The protein below binds the small molecule below.
Small molecule (SMILES): CSCC[C@@H](C=O)NC(=O)[C@H](CC(C)C)NC(=O)[C@H](CCCCN)NC(=O)[C@H](CCC(N)=O)NC(=O)[C@H](CCCN=C(N)N)NC(=O)[C@H](CCCCN)NC(=O)[C@@H](N)CCCN=C(N)N

Sequence of chain 1.A:
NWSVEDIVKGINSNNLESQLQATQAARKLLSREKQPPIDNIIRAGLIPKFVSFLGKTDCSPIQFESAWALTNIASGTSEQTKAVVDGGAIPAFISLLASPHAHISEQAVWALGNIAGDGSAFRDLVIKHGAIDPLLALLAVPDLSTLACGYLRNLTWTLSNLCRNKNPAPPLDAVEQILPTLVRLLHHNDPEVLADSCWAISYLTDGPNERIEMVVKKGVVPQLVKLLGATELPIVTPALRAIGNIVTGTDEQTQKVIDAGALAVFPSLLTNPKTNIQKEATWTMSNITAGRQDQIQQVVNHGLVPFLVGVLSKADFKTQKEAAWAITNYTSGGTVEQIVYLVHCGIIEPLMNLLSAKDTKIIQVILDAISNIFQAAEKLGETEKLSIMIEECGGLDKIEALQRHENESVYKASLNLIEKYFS

Binding-site contacts:
Ligand atom NZ contacts residue TRP73 of chain 1.A at 3.3 Å.
Ligand atom NH1 contacts residue ASN159 of chain 1.A at 3.6 Å.
Ligand atom CD contacts residue ALA79 of chain 1.A at 3.4 Å (hydrophobic).
Ligand atom O contacts residue ASN119 of chain 1.A at 2.9 Å (h-bond).
Ligand atom CB contacts residue GLY122 of chain 1.A at 3.4 Å.
Ligand atom CE contacts residue ARG32 of chain 1.A at 3.3 Å.
Ligand atom NZ contacts residue ASP123 of chain 1.A at 2.8 Å (salt-bridge).
Ligand atom CE contacts residue THR86 of chain 1.A at 3.3 Å.
Ligand atom O contacts residue ASN166 of chain 1.A at 3.1 Å (h-bond).
Ligand atom CE contacts residue ALA79 of chain 1.A at 3.6 Å (hydrophobic).
Ligand atom C contacts residue ASN119 of chain 1.A at 3.6 Å.
Ligand atom CD contacts residue GLY81 of chain 1.A at 3.3 Å.
Ligand atom O contacts residue TRP115 of chain 1.A at 2.9 Å (h-bond).
Ligand atom N contacts residue ASN119 of chain 1.A at 2.9 Å (h-bond).
Ligand atom CE contacts residue TRP73 of chain 1.A at 3.4 Å (hydrophobic).
Ligand atom CG contacts residue TRP73 of chain 1.A at 3.3 Å (hydrophobic).
Ligand atom NZ contacts residue GLN112 of chain 1.A at 2.8 Å (h-bond).
Ligand atom CG contacts residue TRP162 of chain 1.A at 3.4 Å (hydrophobic).
Ligand atom CD contacts residue GLN112 of chain 1.A at 3.4 Å.
Ligand atom N contacts residue ASN77 of chain 1.A at 3.1 Å (h-bond).
Ligand atom CA contacts residue TRP115 of chain 1.A at 3.6 Å (hydrophobic).
Ligand atom NZ contacts residue GLY81 of chain 1.A at 3.0 Å (h-bond).
Ligand atom CB contacts residue ASN119 of chain 1.A at 3.5 Å.
Ligand atom CA contacts residue ASN119 of chain 1.A at 3.3 Å.
Ligand atom CD contacts residue TRP73 of chain 1.A at 3.1 Å (hydrophobic).
Ligand atom CB contacts residue TRP115 of chain 1.A at 3.2 Å (hydrophobic).
Ligand atom NE contacts residue ARG169 of chain 1.A at 3.4 Å (salt-bridge).
Ligand atom CZ contacts residue ASN159 of chain 1.A at 3.5 Å.
Ligand atom CE contacts residue SER36 of chain 1.A at 3.6 Å.
Ligand atom NE contacts residue TRP162 of chain 1.A at 3.1 Å.
Ligand atom NH1 contacts residue TRP115 of chain 1.A at 3.2 Å.
Ligand atom NH2 contacts residue TRP162 of chain 1.A at 3.2 Å.
Ligand atom OE1 contacts residue ARG37 of chain 1.A at 3.5 Å (salt-bridge).
Ligand atom CD contacts residue ARG169 of chain 1.A at 3.1 Å.
Ligand atom CE contacts residue ASN119 of chain 1.A at 3.5 Å.
Ligand atom O contacts residue TRP162 of chain 1.A at 3.6 Å.
Ligand atom NH2 contacts residue ASN159 of chain 1.A at 2.6 Å (h-bond).
Ligand atom O contacts residue ASN77 of chain 1.A at 3.4 Å (h-bond).
Ligand atom OE1 contacts residue LEU35 of chain 1.A at 3.0 Å (h-bond).
Ligand atom NZ contacts residue THR86 of chain 1.A at 2.9 Å (h-bond).